Sequence of chain 1.G:
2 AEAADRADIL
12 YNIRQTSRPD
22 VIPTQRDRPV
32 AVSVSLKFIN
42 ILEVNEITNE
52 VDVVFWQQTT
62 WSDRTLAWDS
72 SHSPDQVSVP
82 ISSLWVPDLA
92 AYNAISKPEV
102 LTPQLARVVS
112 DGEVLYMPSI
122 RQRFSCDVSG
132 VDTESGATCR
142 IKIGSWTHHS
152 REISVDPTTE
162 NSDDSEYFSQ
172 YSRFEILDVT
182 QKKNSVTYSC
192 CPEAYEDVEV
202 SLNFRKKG

Binding-site contacts:
Ligand atom C9 contacts residue CYS192 of chain 1.F at 4.0 Å (hydrophobic).
Ligand atom C4 contacts residue THR148 of chain 1.F at 3.9 Å.
Ligand atom C6 contacts residue CYS192 of chain 1.F at 4.0 Å (hydrophobic).
Ligand atom N3 contacts residue TRP147 of chain 1.F at 3.7 Å.
Ligand atom C1 contacts residue TYR93 of chain 1.F at 3.3 Å (hydrophobic).
Ligand atom C8 contacts residue LEU116 of chain 1.G at 3.6 Å (hydrophobic).
Ligand atom C6 contacts residue TRP147 of chain 1.F at 3.3 Å (hydrophobic).
Ligand atom N2 contacts residue TYR196 of chain 1.F at 3.8 Å.
Ligand atom N4 contacts residue TRP147 of chain 1.F at 3.2 Å.
Ligand atom C9 contacts residue CYS191 of chain 1.F at 3.9 Å (hydrophobic).
Ligand atom N4 contacts residue TRP57 of chain 1.G at 4.3 Å.
Ligand atom N2 contacts residue TRP147 of chain 1.F at 2.7 Å (h-bond).
Ligand atom CL1 contacts residue LEU106 of chain 1.G at 3.9 Å.
Ligand atom C8 contacts residue TYR196 of chain 1.F at 4.2 Å (hydrophobic).
Ligand atom C2 contacts residue TYR93 of chain 1.F at 4.2 Å (hydrophobic).
Ligand atom C7 contacts residue CYS192 of chain 1.F at 3.6 Å (hydrophobic).
Ligand atom C2 contacts residue TRP57 of chain 1.G at 3.4 Å (hydrophobic).
Ligand atom N6 contacts residue TRP147 of chain 1.F at 3.9 Å.
Ligand atom N6 contacts residue THR148 of chain 1.F at 3.9 Å.
Ligand atom CL1 contacts residue ALA107 of chain 1.G at 4.0 Å.
Ligand atom C8 contacts residue ARG108 of chain 1.G at 4.1 Å.
Ligand atom C3 contacts residue CYS191 of chain 1.F at 3.8 Å (hydrophobic).
Ligand atom CL1 contacts residue THR148 of chain 1.F at 4.0 Å.
Ligand atom C9 contacts residue TYR196 of chain 1.F at 3.5 Å (hydrophobic).
Ligand atom C7 contacts residue LEU116 of chain 1.G at 4.2 Å (hydrophobic).
Ligand atom N6 contacts residue MET118 of chain 1.G at 4.1 Å.
Ligand atom N2 contacts residue TYR93 of chain 1.F at 2.9 Å (h-bond).
Ligand atom C3 contacts residue MET118 of chain 1.G at 4.1 Å (hydrophobic).
Ligand atom N2 contacts residue SER146 of chain 1.F at 3.5 Å (h-bond).
Ligand atom CL1 contacts residue ARG108 of chain 1.G at 3.5 Å.
Ligand atom C1 contacts residue TRP147 of chain 1.F at 3.4 Å (hydrophobic).
Ligand atom C9 contacts residue TRP147 of chain 1.F at 3.5 Å (hydrophobic).
Ligand atom CL1 contacts residue LEU116 of chain 1.G at 3.2 Å.
Ligand atom C7 contacts residue TRP147 of chain 1.F at 4.0 Å (hydrophobic).
Ligand atom C4 contacts residue LEU116 of chain 1.G at 3.8 Å (hydrophobic).
Ligand atom N4 contacts residue TYR93 of chain 1.F at 3.2 Å (h-bond).
Ligand atom C7 contacts residue TYR196 of chain 1.F at 3.2 Å (hydrophobic).
Ligand atom C5 contacts residue TRP147 of chain 1.F at 3.2 Å (hydrophobic).
Ligand atom C6 contacts residue TYR196 of chain 1.F at 4.0 Å (hydrophobic).
Ligand atom C2 contacts residue TRP147 of chain 1.F at 3.8 Å (hydrophobic).

The protein below binds the small molecule below.
Small molecule (SMILES): [H]/N=C1/NCCN1Cc1ccc(Cl)nc1

Sequence of chain 1.F:
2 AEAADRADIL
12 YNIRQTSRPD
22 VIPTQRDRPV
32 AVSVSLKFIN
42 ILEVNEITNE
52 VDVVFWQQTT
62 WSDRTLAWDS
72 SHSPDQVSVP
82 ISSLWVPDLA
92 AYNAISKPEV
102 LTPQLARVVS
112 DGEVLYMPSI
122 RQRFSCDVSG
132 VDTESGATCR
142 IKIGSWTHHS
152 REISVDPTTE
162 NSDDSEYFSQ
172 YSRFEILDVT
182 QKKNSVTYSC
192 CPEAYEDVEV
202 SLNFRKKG